Binding-site contacts:
Ligand atom C1 contacts residue SER650 of chain 1.D at 3.8 Å.
Ligand atom C5 contacts residue ASN648 of chain 1.D at 3.7 Å.
Ligand atom N2 contacts residue ASN648 of chain 1.D at 3.0 Å (h-bond).
Ligand atom O7 contacts residue ASN648 of chain 1.D at 4.2 Å.
Ligand atom C1 contacts residue ASN648 of chain 1.D at 1.4 Å.
Ligand atom C4 contacts residue ASN648 of chain 1.D at 4.3 Å.
Ligand atom C7 contacts residue PHE646 of chain 1.D at 4.3 Å (hydrophobic).
Ligand atom O7 contacts residue PHE646 of chain 1.D at 3.9 Å.
Ligand atom C8 contacts residue PHE646 of chain 1.D at 4.5 Å (hydrophobic).
Ligand atom C8 contacts residue NAG1 of chain 1.V at 3.7 Å.
Ligand atom C3 contacts residue ASN648 of chain 1.D at 3.9 Å.
Ligand atom O5 contacts residue SER650 of chain 1.D at 4.4 Å.
Ligand atom O5 contacts residue ASN648 of chain 1.D at 2.4 Å (h-bond).
Ligand atom O7 contacts residue NAG1 of chain 1.V at 3.4 Å.
Ligand atom O6 contacts residue PRO624 of chain 1.D at 3.9 Å.
Ligand atom O5 contacts residue PRO624 of chain 1.D at 4.0 Å.
Ligand atom C7 contacts residue NAG1 of chain 1.V at 4.2 Å.
Ligand atom C7 contacts residue ASN648 of chain 1.D at 3.9 Å.
Ligand atom C8 contacts residue ASN673 of chain 1.D at 3.5 Å.
Ligand atom C2 contacts residue ASN648 of chain 1.D at 2.5 Å.

This protein binds this small molecule.
Small molecule (SMILES): CC(=O)N[C@@H]1[C@@H](O)[C@H](O)[C@@H](CO)O[C@H]1O

Sequence of chain 1.D:
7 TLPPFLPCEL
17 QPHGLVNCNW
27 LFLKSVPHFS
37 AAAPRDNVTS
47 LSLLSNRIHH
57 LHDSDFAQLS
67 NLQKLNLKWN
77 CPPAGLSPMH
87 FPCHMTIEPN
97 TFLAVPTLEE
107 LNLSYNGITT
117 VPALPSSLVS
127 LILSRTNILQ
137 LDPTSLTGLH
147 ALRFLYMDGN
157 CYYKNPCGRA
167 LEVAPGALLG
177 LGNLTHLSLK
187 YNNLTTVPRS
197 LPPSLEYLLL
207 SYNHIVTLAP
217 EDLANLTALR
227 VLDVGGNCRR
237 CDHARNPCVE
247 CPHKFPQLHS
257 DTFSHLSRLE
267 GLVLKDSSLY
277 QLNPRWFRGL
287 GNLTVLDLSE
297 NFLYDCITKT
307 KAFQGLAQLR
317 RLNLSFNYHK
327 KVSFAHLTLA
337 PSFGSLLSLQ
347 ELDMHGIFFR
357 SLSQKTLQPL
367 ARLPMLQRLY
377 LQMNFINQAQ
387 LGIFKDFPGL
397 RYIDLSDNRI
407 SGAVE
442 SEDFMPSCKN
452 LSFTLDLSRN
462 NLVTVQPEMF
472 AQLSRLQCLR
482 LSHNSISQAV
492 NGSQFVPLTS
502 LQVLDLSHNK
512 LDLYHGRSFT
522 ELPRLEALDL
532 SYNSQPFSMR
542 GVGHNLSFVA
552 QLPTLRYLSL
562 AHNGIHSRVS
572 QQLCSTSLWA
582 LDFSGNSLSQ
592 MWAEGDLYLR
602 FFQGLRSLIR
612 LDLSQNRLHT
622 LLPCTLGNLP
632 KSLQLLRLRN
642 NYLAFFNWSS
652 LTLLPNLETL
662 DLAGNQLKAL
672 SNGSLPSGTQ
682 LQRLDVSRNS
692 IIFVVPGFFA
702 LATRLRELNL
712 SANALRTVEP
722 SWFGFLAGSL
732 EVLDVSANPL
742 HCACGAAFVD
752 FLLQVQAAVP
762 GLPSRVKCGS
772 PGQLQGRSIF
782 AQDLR